The protein below binds the small molecule below.
Small molecule (SMILES): C[C@H]1O[C@@H](n2cnc3c(N)ncnc32)[C@H](O)[C@@H]1O

Sequence of chain 1.C:
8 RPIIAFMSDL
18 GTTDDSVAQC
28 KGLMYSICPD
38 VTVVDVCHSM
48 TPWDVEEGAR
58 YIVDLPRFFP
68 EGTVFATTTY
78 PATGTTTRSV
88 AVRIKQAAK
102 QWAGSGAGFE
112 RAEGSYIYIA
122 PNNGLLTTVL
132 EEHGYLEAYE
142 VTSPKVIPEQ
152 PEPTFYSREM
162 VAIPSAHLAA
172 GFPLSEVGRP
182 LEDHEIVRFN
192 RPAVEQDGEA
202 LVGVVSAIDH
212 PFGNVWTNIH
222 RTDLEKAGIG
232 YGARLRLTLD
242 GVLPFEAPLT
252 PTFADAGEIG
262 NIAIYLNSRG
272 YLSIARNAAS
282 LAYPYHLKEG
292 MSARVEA

Sequence of chain 1.A:
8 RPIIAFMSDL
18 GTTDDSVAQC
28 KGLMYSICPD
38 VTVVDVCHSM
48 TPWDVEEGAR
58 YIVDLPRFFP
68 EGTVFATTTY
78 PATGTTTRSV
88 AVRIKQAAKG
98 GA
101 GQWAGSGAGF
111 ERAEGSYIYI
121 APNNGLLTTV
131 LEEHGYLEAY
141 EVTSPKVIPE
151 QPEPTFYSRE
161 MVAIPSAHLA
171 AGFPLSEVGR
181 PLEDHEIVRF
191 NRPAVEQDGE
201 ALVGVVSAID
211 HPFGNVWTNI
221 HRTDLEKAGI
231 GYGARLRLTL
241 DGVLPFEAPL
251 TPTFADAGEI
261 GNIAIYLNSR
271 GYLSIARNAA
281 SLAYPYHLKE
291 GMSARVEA

Binding-site contacts:
Ligand atom C4 contacts residue TRP50 of chain 1.C at 3.5 Å (hydrophobic).
Ligand atom C2' contacts residue ASP16 of chain 1.C at 3.6 Å.
Ligand atom C2 contacts residue ALA279 of chain 1.A at 3.5 Å (hydrophobic).
Ligand atom C5' contacts residue PHE156 of chain 1.C at 3.7 Å (hydrophobic).
Ligand atom C5' contacts residue SER158 of chain 1.C at 3.6 Å.
Ligand atom N9 contacts residue TRP50 of chain 1.C at 3.6 Å.
Ligand atom C8 contacts residue PHE213 of chain 1.A at 3.5 Å (hydrophobic).
Ligand atom C6 contacts residue TRP50 of chain 1.C at 3.7 Å (hydrophobic).
Ligand atom N3 contacts residue TRP50 of chain 1.C at 3.7 Å.
Ligand atom N6 contacts residue PHE254 of chain 1.A at 3.4 Å.
Ligand atom N7 contacts residue PHE213 of chain 1.A at 3.5 Å.
Ligand atom N1 contacts residue PHE254 of chain 1.A at 3.4 Å.
Ligand atom C6 contacts residue PHE254 of chain 1.A at 3.4 Å (hydrophobic).
Ligand atom O3' contacts residue ASP16 of chain 1.C at 2.7 Å (salt-bridge).
Ligand atom C3' contacts residue ASP16 of chain 1.C at 3.5 Å.
Ligand atom O3' contacts residue TYR77 of chain 1.C at 3.4 Å (h-bond).
Ligand atom C2' contacts residue PHE213 of chain 1.A at 3.5 Å (hydrophobic).
Ligand atom N1 contacts residue ALA279 of chain 1.A at 2.9 Å (h-bond).
Ligand atom C4' contacts residue TYR77 of chain 1.C at 3.6 Å (hydrophobic).
Ligand atom C4 contacts residue PHE254 of chain 1.A at 3.6 Å (hydrophobic).
Ligand atom C5' contacts residue THR155 of chain 1.C at 3.5 Å.
Ligand atom C5 contacts residue TRP50 of chain 1.C at 3.6 Å (hydrophobic).
Ligand atom C6 contacts residue ARG277 of chain 1.A at 3.7 Å.
Ligand atom O3' contacts residue SER158 of chain 1.C at 2.7 Å (h-bond).
Ligand atom N3 contacts residue PHE254 of chain 1.A at 3.6 Å.
Ligand atom O2' contacts residue ASP16 of chain 1.C at 2.7 Å (salt-bridge).
Ligand atom C2 contacts residue PHE254 of chain 1.A at 3.6 Å (hydrophobic).
Ligand atom C5 contacts residue PHE254 of chain 1.A at 3.7 Å (hydrophobic).
Ligand atom N3 contacts residue PRO78 of chain 1.C at 3.4 Å.
Ligand atom N6 contacts residue ARG277 of chain 1.A at 2.8 Å (salt-bridge).
Ligand atom O2' contacts residue TRP50 of chain 1.C at 3.1 Å (h-bond).
Ligand atom O2' contacts residue TYR77 of chain 1.C at 3.3 Å (h-bond).
Ligand atom N7 contacts residue ASN215 of chain 1.A at 3.2 Å (h-bond).
Ligand atom C1' contacts residue TYR77 of chain 1.C at 3.5 Å (hydrophobic).
Ligand atom O4' contacts residue THR80 of chain 1.C at 3.6 Å.
Ligand atom C2 contacts residue PRO78 of chain 1.C at 3.6 Å (hydrophobic).
Ligand atom O2' contacts residue THR76 of chain 1.C at 3.6 Å.
Ligand atom N6 contacts residue ASN215 of chain 1.A at 3.1 Å (h-bond).
Ligand atom C3' contacts residue SER158 of chain 1.C at 3.7 Å.
Ligand atom N7 contacts residue PHE254 of chain 1.A at 3.6 Å.